Binding-site contacts:
Ligand atom O1V contacts residue GLN11 of chain 1.A at 1.7 Å.
Ligand atom O2 contacts residue THR45 of chain 1.A at 1.7 Å.
Ligand atom O2' contacts residue LYS41 of chain 1.A at 1.9 Å.
Ligand atom O2 contacts residue HIS12 of chain 1.A at 3.0 Å.
Ligand atom C2' contacts residue HIS12 of chain 1.A at 3.3 Å.
Ligand atom V contacts residue GLN11 of chain 1.A at 3.3 Å.
Ligand atom C4 contacts residue THR45 of chain 1.A at 3.6 Å.
Ligand atom N3 contacts residue PHE120 of chain 1.A at 3.6 Å.
Ligand atom O2' contacts residue HIS12 of chain 1.A at 2.3 Å.
Ligand atom V contacts residue LYS41 of chain 1.A at 3.4 Å.
Ligand atom C3' contacts residue HIS119 of chain 1.A at 3.3 Å.
Ligand atom O3V contacts residue HIS12 of chain 1.A at 1.9 Å.
Ligand atom O4' contacts residue LYS41 of chain 1.A at 3.5 Å.
Ligand atom V contacts residue PHE120 of chain 1.A at 3.2 Å.
Ligand atom C2 contacts residue THR45 of chain 1.A at 2.8 Å.
Ligand atom O4 contacts residue THR45 of chain 1.A at 3.6 Å.
Ligand atom DN3 contacts residue THR45 of chain 1.A at 1.7 Å.
Ligand atom N3 contacts residue THR45 of chain 1.A at 2.7 Å (h-bond).
Ligand atom O2 contacts residue LYS41 of chain 1.A at 3.7 Å.
Ligand atom O4' contacts residue VAL43 of chain 1.A at 3.5 Å (h-bond).
Ligand atom O3' contacts residue PHE120 of chain 1.A at 3.5 Å (h-bond).
Ligand atom C1' contacts residue LYS41 of chain 1.A at 2.6 Å.
Ligand atom O3V contacts residue PHE120 of chain 1.A at 1.9 Å.
Ligand atom O2V contacts residue HIS119 of chain 1.A at 2.0 Å.
Ligand atom DO5' contacts residue LYS66 of chain 1.A at 3.4 Å.
Ligand atom O2 contacts residue ASN44 of chain 1.A at 3.2 Å.
Ligand atom C3' contacts residue PHE120 of chain 1.A at 3.2 Å (hydrophobic).
Ligand atom O3V contacts residue HIS119 of chain 1.A at 3.3 Å.
Ligand atom V contacts residue HIS119 of chain 1.A at 2.9 Å.
Ligand atom N1 contacts residue VAL43 of chain 1.A at 3.7 Å.
Ligand atom DN3 contacts residue PHE120 of chain 1.A at 3.5 Å.
Ligand atom C1' contacts residue VAL43 of chain 1.A at 3.4 Å (hydrophobic).
Ligand atom O3V contacts residue GLN11 of chain 1.A at 3.6 Å.
Ligand atom C4' contacts residue LYS41 of chain 1.A at 3.7 Å.
Ligand atom O3' contacts residue HIS119 of chain 1.A at 2.0 Å.
Ligand atom V contacts residue HIS12 of chain 1.A at 2.5 Å.
Ligand atom O1V contacts residue LYS41 of chain 1.A at 2.7 Å.
Ligand atom O1V contacts residue HIS12 of chain 1.A at 3.0 Å.
Ligand atom C2' contacts residue LYS41 of chain 1.A at 2.8 Å.
Ligand atom C2' contacts residue PHE120 of chain 1.A at 3.2 Å (hydrophobic).

Sequence of chain 1.A:
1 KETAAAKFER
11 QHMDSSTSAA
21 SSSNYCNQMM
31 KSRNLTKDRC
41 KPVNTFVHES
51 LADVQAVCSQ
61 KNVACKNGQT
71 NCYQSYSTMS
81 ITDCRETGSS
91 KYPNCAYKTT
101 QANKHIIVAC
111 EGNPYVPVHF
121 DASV

This small molecule binds to this protein.
Small molecule (SMILES): O=c1ccn([C@@H]2O[C@H](CO)[C@H]3O[V](=O)(O)(O)O[C@H]32)c(=O)[nH]1